The small molecule below binds the protein below.
Small molecule (SMILES): CCN1CCN(Cc2ccc(NC(=O)c3ccc(C)c(Oc4ccnc5[nH]ccc45)c3)cc2C(F)(F)F)CC1

Sequence of chain 2.A:
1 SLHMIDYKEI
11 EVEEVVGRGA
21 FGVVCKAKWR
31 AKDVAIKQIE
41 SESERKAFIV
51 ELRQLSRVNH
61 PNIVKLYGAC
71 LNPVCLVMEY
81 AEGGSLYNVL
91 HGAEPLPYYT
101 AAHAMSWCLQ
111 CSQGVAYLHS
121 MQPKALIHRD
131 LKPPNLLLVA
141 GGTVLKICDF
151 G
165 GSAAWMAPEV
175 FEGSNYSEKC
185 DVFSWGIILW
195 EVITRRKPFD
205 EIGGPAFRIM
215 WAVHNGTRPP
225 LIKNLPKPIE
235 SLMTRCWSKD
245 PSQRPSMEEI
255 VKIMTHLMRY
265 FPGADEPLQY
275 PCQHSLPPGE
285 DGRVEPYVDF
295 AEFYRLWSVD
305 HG

Binding-site contacts:
Ligand atom C37 contacts residue ILE127 of chain 2.A at 3.7 Å (hydrophobic).
Ligand atom C37 contacts residue HIS128 of chain 2.A at 3.7 Å.
Ligand atom C36 contacts residue ASP149 of chain 2.A at 3.3 Å.
Ligand atom C22 contacts residue GLN54 of chain 2.A at 3.6 Å.
Ligand atom F27 contacts residue ILE63 of chain 2.A at 3.6 Å.
Ligand atom N19 contacts residue GLU51 of chain 2.A at 3.0 Å (salt-bridge).
Ligand atom C10 contacts residue MET78 of chain 2.A at 3.7 Å (hydrophobic).
Ligand atom F28 contacts residue HIS128 of chain 2.A at 3.0 Å.
Ligand atom O39 contacts residue ASP149 of chain 2.A at 2.5 Å (salt-bridge).
Ligand atom C04 contacts residue GLU51 of chain 2.A at 3.2 Å.
Ligand atom F26 contacts residue ILE147 of chain 2.A at 3.3 Å.
Ligand atom C33 contacts residue GLN54 of chain 2.A at 3.5 Å.
Ligand atom C29 contacts residue LEU55 of chain 2.A at 3.7 Å (hydrophobic).
Ligand atom C29 contacts residue ASP149 of chain 2.A at 3.6 Å.
Ligand atom C35 contacts residue HIS128 of chain 2.A at 3.2 Å.
Ligand atom N17 contacts residue ALA81 of chain 2.A at 3.0 Å (h-bond).
Ligand atom F27 contacts residue LEU118 of chain 2.A at 3.7 Å.
Ligand atom C32 contacts residue ILE127 of chain 2.A at 3.5 Å (hydrophobic).
Ligand atom C13 contacts residue LEU137 of chain 2.A at 3.7 Å (hydrophobic).
Ligand atom O08 contacts residue PHE150 of chain 2.A at 3.5 Å.
Ligand atom C11 contacts residue VAL64 of chain 2.A at 3.3 Å (hydrophobic).
Ligand atom N12 contacts residue GLU79 of chain 2.A at 3.4 Å (salt-bridge).
Ligand atom C18 contacts residue ASP149 of chain 2.A at 3.4 Å.
Ligand atom C11 contacts residue GLU79 of chain 2.A at 3.2 Å.
Ligand atom C10 contacts residue VAL64 of chain 2.A at 3.4 Å (hydrophobic).
Ligand atom N12 contacts residue ALA81 of chain 2.A at 3.1 Å (h-bond).
Ligand atom C20 contacts residue LEU55 of chain 2.A at 3.7 Å (hydrophobic).
Ligand atom F26 contacts residue CYS148 of chain 2.A at 3.4 Å.
Ligand atom C21 contacts residue GLU51 of chain 2.A at 3.6 Å.
Ligand atom C33 contacts residue ILE127 of chain 2.A at 3.1 Å (hydrophobic).
Ligand atom O39 contacts residue CYS148 of chain 2.A at 3.1 Å.
Ligand atom C03 contacts residue MET78 of chain 2.A at 3.5 Å (hydrophobic).
Ligand atom N19 contacts residue ASP149 of chain 2.A at 3.7 Å.
Ligand atom C02 contacts residue MET78 of chain 2.A at 3.5 Å (hydrophobic).
Ligand atom C35 contacts residue ASP149 of chain 2.A at 3.2 Å.
Ligand atom C38 contacts residue ILE127 of chain 2.A at 3.4 Å (hydrophobic).
Ligand atom N34 contacts residue HIS128 of chain 2.A at 3.3 Å (h-bond).
Ligand atom C01 contacts residue MET78 of chain 2.A at 3.7 Å (hydrophobic).
Ligand atom F26 contacts residue ILE63 of chain 2.A at 3.5 Å.
Ligand atom N34 contacts residue ILE127 of chain 2.A at 2.9 Å (h-bond).